This small molecule binds to this protein.
Small molecule (SMILES): CC(=O)N[C@@H]1[C@@H](O)[C@H](O)[C@@H](CO)O[C@H]1O

Sequence of chain 1.D:
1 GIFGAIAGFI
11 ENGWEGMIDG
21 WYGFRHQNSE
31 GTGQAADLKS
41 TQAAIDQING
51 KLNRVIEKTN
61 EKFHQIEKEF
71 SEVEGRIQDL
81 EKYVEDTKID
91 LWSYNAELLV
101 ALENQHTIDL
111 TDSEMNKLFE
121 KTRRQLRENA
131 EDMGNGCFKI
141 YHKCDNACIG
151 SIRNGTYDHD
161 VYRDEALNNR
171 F

Binding-site contacts:
Ligand atom O5 contacts residue ASN154 of chain 1.D at 2.3 Å (h-bond).
Ligand atom C6 contacts residue ALA147 of chain 1.D at 4.4 Å (hydrophobic).
Ligand atom O5 contacts residue SER151 of chain 1.D at 4.3 Å.
Ligand atom C7 contacts residue THR156 of chain 1.D at 4.3 Å.
Ligand atom C1 contacts residue THR156 of chain 1.D at 3.7 Å.
Ligand atom C2 contacts residue THR156 of chain 1.D at 4.4 Å.
Ligand atom O5 contacts residue THR156 of chain 1.D at 4.2 Å.
Ligand atom O6 contacts residue ALA147 of chain 1.D at 4.3 Å.
Ligand atom N2 contacts residue THR156 of chain 1.D at 3.6 Å.
Ligand atom C2 contacts residue ASN154 of chain 1.D at 2.4 Å.
Ligand atom C5 contacts residue ASN154 of chain 1.D at 3.6 Å.
Ligand atom O7 contacts residue ASN154 of chain 1.D at 3.5 Å (h-bond).
Ligand atom C8 contacts residue THR156 of chain 1.D at 4.3 Å.
Ligand atom C4 contacts residue ASN154 of chain 1.D at 4.1 Å.
Ligand atom C5 contacts residue THR156 of chain 1.D at 4.5 Å.
Ligand atom C1 contacts residue ASN154 of chain 1.D at 1.4 Å.
Ligand atom C3 contacts residue ASN154 of chain 1.D at 3.7 Å.
Ligand atom N2 contacts residue ASN154 of chain 1.D at 3.0 Å (h-bond).
Ligand atom C7 contacts residue ASN154 of chain 1.D at 3.5 Å.